A small-molecule ligand and the protein it binds are described below.
Small molecule (SMILES): O=c1c(O)c(-c2ccc(O)c(O)c2)oc2cc(O)cc(O)c12

Binding-site contacts:
Ligand atom C9 contacts residue LEU92 of chain 1.A at 4.1 Å (hydrophobic).
Ligand atom O24 contacts residue ILE175 of chain 1.A at 3.9 Å.
Ligand atom C2 contacts residue ILE141 of chain 1.A at 3.7 Å (hydrophobic).
Ligand atom C5 contacts residue ILE141 of chain 1.A at 4.0 Å (hydrophobic).
Ligand atom C15 contacts residue ILE175 of chain 1.A at 3.9 Å (hydrophobic).
Ligand atom C14 contacts residue ILE175 of chain 1.A at 4.2 Å (hydrophobic).
Ligand atom C16 contacts residue ILE175 of chain 1.A at 3.5 Å (hydrophobic).
Ligand atom C4 contacts residue VAL171 of chain 1.A at 4.0 Å (hydrophobic).
Ligand atom C1 contacts residue LEU93 of chain 1.A at 4.1 Å (hydrophobic).
Ligand atom C17 contacts residue ASN110 of chain 1.A at 3.9 Å.
Ligand atom O23 contacts residue ASN110 of chain 1.A at 3.3 Å (h-bond).
Ligand atom C5 contacts residue VAL171 of chain 1.A at 3.9 Å (hydrophobic).
Ligand atom C17 contacts residue ILE175 of chain 1.A at 3.5 Å (hydrophobic).
Ligand atom C5 contacts residue LEU93 of chain 1.A at 3.8 Å (hydrophobic).
Ligand atom C4 contacts residue LEU93 of chain 1.A at 4.0 Å (hydrophobic).
Ligand atom C6 contacts residue MET167 of chain 1.A at 3.8 Å (hydrophobic).
Ligand atom C16 contacts residue ASP172 of chain 1.A at 3.9 Å.
Ligand atom O29 contacts residue MET89 of chain 1.A at 4.2 Å.
Ligand atom C6 contacts residue ILE141 of chain 1.A at 3.7 Å (hydrophobic).
Ligand atom C18 contacts residue ILE175 of chain 1.A at 3.8 Å (hydrophobic).
Ligand atom O13 contacts residue LEU92 of chain 1.A at 3.6 Å.
Ligand atom C15 contacts residue PHE168 of chain 1.A at 4.1 Å (hydrophobic).
Ligand atom O13 contacts residue CYS137 of chain 1.A at 4.0 Å.
Ligand atom C18 contacts residue ASN110 of chain 1.A at 4.0 Å.
Ligand atom C3 contacts residue CYS137 of chain 1.A at 3.9 Å (hydrophobic).
Ligand atom C11 contacts residue VAL171 of chain 1.A at 4.1 Å (hydrophobic).
Ligand atom O24 contacts residue HIS114 of chain 1.A at 3.3 Å (h-bond).
Ligand atom C1 contacts residue ILE141 of chain 1.A at 3.3 Å (hydrophobic).
Ligand atom C10 contacts residue CYS137 of chain 1.A at 3.9 Å (hydrophobic).
Ligand atom O24 contacts residue ASN110 of chain 1.A at 2.9 Å (h-bond).
Ligand atom O30 contacts residue LEU92 of chain 1.A at 3.3 Å.
Ligand atom O30 contacts residue ILE141 of chain 1.A at 4.0 Å.
Ligand atom O29 contacts residue MET167 of chain 1.A at 2.5 Å.
Ligand atom C15 contacts residue VAL171 of chain 1.A at 4.1 Å (hydrophobic).
Ligand atom C9 contacts residue CYS137 of chain 1.A at 3.7 Å (hydrophobic).
Ligand atom C6 contacts residue LEU93 of chain 1.A at 3.8 Å (hydrophobic).
Ligand atom O12 contacts residue VAL171 of chain 1.A at 3.4 Å.
Ligand atom C2 contacts residue LEU92 of chain 1.A at 3.9 Å (hydrophobic).
Ligand atom C19 contacts residue ILE175 of chain 1.A at 4.1 Å (hydrophobic).
Ligand atom O29 contacts residue ILE141 of chain 1.A at 4.1 Å.

Sequence of chain 1.A:
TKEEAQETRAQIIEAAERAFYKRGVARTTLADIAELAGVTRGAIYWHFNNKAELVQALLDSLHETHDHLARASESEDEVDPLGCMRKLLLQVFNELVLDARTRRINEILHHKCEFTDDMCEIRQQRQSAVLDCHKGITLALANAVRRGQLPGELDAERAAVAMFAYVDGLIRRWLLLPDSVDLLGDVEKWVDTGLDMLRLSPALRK